A small-molecule ligand and the protein it binds are described below.
Small molecule (SMILES): OC[C@H]1O[C@H](O[C@H]2[C@H](O)[C@@H](O)[C@H](OCCCCCC3CCCCC3)O[C@@H]2CO)[C@H](O)[C@@H](O)[C@@H]1O

Sequence of chain 2.A:
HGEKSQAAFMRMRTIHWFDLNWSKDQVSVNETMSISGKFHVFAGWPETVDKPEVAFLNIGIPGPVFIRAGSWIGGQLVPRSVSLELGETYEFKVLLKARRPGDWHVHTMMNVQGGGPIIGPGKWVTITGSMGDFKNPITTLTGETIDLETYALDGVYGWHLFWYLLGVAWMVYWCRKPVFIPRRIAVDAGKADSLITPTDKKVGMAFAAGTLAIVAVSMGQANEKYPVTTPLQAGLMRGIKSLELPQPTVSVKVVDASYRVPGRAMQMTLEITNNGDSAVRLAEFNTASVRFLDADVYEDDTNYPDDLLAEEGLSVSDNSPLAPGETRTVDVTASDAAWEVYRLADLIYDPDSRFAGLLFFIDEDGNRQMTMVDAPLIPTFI

Binding-site contacts:
Ligand atom C8 contacts residue MET203 of chain 2.A at 3.5 Å (hydrophobic).
Ligand atom C2 contacts residue CYS207 of chain 2.A at 4.2 Å (hydrophobic).
Ligand atom C1 contacts residue ARG208 of chain 2.A at 3.9 Å.
Ligand atom C8 contacts residue CYS207 of chain 2.A at 4.2 Å (hydrophobic).
Ligand atom C18 contacts residue TYR23 of chain 2.B at 4.3 Å (hydrophobic).
Ligand atom C9 contacts residue VAL200 of chain 2.A at 4.3 Å (hydrophobic).
Ligand atom C19 contacts residue ARG208 of chain 2.A at 3.4 Å.
Ligand atom O20 contacts residue ARG208 of chain 2.A at 2.8 Å (salt-bridge).
Ligand atom C4 contacts residue TYR23 of chain 2.B at 4.4 Å (hydrophobic).
Ligand atom O12 contacts residue TYR23 of chain 2.B at 4.4 Å.
Ligand atom C1 contacts residue CYS207 of chain 2.A at 3.5 Å (hydrophobic).
Ligand atom C18 contacts residue ARG19 of chain 2.B at 4.1 Å.
Ligand atom C15 contacts residue ARG208 of chain 2.A at 3.6 Å.
Ligand atom O14 contacts residue ARG208 of chain 2.A at 3.8 Å.
Ligand atom C13 contacts residue ARG19 of chain 2.B at 3.7 Å.
Ligand atom C5 contacts residue VAL204 of chain 2.A at 4.1 Å (hydrophobic).
Ligand atom C6 contacts residue VAL204 of chain 2.A at 3.6 Å (hydrophobic).
Ligand atom C9 contacts residue VAL204 of chain 2.A at 4.1 Å (hydrophobic).
Ligand atom C1 contacts residue ARG19 of chain 2.B at 4.2 Å.
Ligand atom O22 contacts residue TYR23 of chain 2.B at 3.1 Å (h-bond).
Ligand atom C4 contacts residue CYS207 of chain 2.A at 4.3 Å (hydrophobic).
Ligand atom O22 contacts residue ARG19 of chain 2.B at 3.8 Å.
Ligand atom C7 contacts residue CYS207 of chain 2.A at 3.6 Å (hydrophobic).
Ligand atom C3 contacts residue TYR23 of chain 2.B at 4.3 Å (hydrophobic).
Ligand atom C17 contacts residue ARG19 of chain 2.B at 4.3 Å.
Ligand atom C3 contacts residue CYS207 of chain 2.A at 4.4 Å (hydrophobic).
Ligand atom O12 contacts residue CYS207 of chain 2.A at 4.4 Å.
Ligand atom C9 contacts residue MET203 of chain 2.A at 4.1 Å (hydrophobic).
Ligand atom C7 contacts residue MET203 of chain 2.A at 4.2 Å (hydrophobic).
Ligand atom O12 contacts residue ARG19 of chain 2.B at 4.0 Å.
Ligand atom C8 contacts residue VAL204 of chain 2.A at 3.6 Å (hydrophobic).
Ligand atom C7 contacts residue VAL204 of chain 2.A at 3.8 Å (hydrophobic).
Ligand atom C13 contacts residue CYS207 of chain 2.A at 4.4 Å (hydrophobic).
Ligand atom C10 contacts residue VAL204 of chain 2.A at 4.5 Å (hydrophobic).
Ligand atom C3 contacts residue ARG19 of chain 2.B at 4.5 Å.
Ligand atom C7 contacts residue LEU26 of chain 2.B at 4.5 Å (hydrophobic).
Ligand atom C13 contacts residue ARG208 of chain 2.A at 4.0 Å.

Sequence of chain 2.B:
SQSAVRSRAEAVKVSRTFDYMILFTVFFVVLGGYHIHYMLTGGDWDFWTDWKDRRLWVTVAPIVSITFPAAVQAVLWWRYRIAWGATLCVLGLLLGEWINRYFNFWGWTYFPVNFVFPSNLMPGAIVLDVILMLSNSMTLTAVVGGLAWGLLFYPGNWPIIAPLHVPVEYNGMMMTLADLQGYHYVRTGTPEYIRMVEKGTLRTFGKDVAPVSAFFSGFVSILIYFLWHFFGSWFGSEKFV